Sequence of chain 1.A:
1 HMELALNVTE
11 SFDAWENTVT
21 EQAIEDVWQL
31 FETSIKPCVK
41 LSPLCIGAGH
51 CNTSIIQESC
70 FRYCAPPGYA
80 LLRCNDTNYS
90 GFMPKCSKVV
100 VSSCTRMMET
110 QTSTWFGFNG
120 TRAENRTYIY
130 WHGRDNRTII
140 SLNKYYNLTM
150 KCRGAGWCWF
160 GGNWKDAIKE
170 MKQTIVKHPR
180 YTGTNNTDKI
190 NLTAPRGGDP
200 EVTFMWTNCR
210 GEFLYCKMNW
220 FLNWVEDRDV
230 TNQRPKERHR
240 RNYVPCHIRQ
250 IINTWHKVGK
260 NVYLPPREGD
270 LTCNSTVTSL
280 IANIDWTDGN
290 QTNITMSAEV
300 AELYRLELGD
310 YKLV

A small-molecule ligand and the protein it binds are described below.
Small molecule (SMILES): CC(=O)N[C@H]1[C@H](O[C@H]2[C@H](O)[C@@H](NC(C)=O)CO[C@@H]2CO)O[C@H](CO)[C@@H](O[C@@H]2O[C@H](CO[C@H]3O[C@H](CO)[C@@H](O)[C@H](O)[C@@H]3O)[C@@H](O)[C@H](O[C@H]3O[C@H](CO)[C@@H](O)[C@H](O)[C@@H]3O[C@H]3O[C@H](CO)[C@@H](O)[C@H](O)[C@@H]3O)[C@@H]2O)[C@@H]1O

Binding-site contacts:
Ligand atom C2 contacts residue ASN289 of chain 1.A at 2.6 Å.
Ligand atom C4 contacts residue ASN289 of chain 1.A at 4.3 Å.
Ligand atom O3 contacts residue NAG2 of chain 1.H at 4.5 Å.
Ligand atom C1 contacts residue ASN289 of chain 1.A at 1.5 Å.
Ligand atom O7 contacts residue NAG2 of chain 1.H at 4.1 Å.
Ligand atom C3 contacts residue ASN289 of chain 1.A at 3.9 Å.
Ligand atom O5 contacts residue ASN289 of chain 1.A at 2.3 Å (h-bond).
Ligand atom C8 contacts residue GLY288 of chain 1.A at 4.2 Å.
Ligand atom N2 contacts residue ASN289 of chain 1.A at 3.0 Å (h-bond).
Ligand atom C5 contacts residue ASN289 of chain 1.A at 3.7 Å.
Ligand atom C8 contacts residue ASN289 of chain 1.A at 3.3 Å.
Ligand atom C6 contacts residue LYS188 of chain 1.A at 4.3 Å.
Ligand atom C5 contacts residue LYS188 of chain 1.A at 4.3 Å.
Ligand atom C7 contacts residue ASN289 of chain 1.A at 2.8 Å.
Ligand atom O7 contacts residue ASN289 of chain 1.A at 2.9 Å (h-bond).
Ligand atom C7 contacts residue NAG2 of chain 1.H at 4.0 Å.
Ligand atom C8 contacts residue NAG2 of chain 1.H at 3.4 Å.